The small molecule below binds the protein below.
Small molecule (SMILES): CC(=O)N[C@@H]1[C@@H](O)[C@H](O)[C@@H](CO)O[C@H]1O

Sequence of chain 23.B:
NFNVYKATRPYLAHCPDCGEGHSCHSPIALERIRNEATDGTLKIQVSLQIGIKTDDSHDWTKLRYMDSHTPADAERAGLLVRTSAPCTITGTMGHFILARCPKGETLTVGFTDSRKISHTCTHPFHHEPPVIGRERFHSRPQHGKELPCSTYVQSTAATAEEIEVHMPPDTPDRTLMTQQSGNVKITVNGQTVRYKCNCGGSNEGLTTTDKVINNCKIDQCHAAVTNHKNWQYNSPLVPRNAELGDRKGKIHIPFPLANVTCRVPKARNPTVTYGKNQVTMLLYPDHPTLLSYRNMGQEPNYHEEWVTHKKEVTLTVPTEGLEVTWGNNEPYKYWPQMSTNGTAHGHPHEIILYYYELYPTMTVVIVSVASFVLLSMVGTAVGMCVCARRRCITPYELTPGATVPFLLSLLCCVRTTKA

Binding-site contacts:
Ligand atom O6 contacts residue PHE118 of chain 23.A at 3.9 Å.
Ligand atom C5 contacts residue ASN259 of chain 23.B at 3.7 Å.
Ligand atom C1 contacts residue ASN259 of chain 23.B at 1.4 Å.
Ligand atom C7 contacts residue ASN259 of chain 23.B at 3.1 Å.
Ligand atom C8 contacts residue ASN259 of chain 23.B at 4.1 Å.
Ligand atom C6 contacts residue THR116 of chain 23.A at 3.5 Å.
Ligand atom O5 contacts residue ASN259 of chain 23.B at 2.4 Å (h-bond).
Ligand atom N2 contacts residue ASN259 of chain 23.B at 2.9 Å (h-bond).
Ligand atom C2 contacts residue ASN259 of chain 23.B at 2.4 Å.
Ligand atom C3 contacts residue ASN259 of chain 23.B at 3.8 Å.
Ligand atom C6 contacts residue PHE118 of chain 23.A at 4.4 Å (hydrophobic).
Ligand atom C5 contacts residue THR116 of chain 23.A at 3.5 Å.
Ligand atom C4 contacts residue ASN259 of chain 23.B at 4.2 Å.
Ligand atom O6 contacts residue LYS115 of chain 23.A at 4.4 Å.
Ligand atom C1 contacts residue THR116 of chain 23.A at 3.3 Å.
Ligand atom O7 contacts residue ASN259 of chain 23.B at 3.0 Å (h-bond).
Ligand atom O5 contacts residue THR116 of chain 23.A at 2.6 Å (h-bond).
Ligand atom C6 contacts residue LYS115 of chain 23.A at 3.9 Å.

Sequence of chain 23.A:
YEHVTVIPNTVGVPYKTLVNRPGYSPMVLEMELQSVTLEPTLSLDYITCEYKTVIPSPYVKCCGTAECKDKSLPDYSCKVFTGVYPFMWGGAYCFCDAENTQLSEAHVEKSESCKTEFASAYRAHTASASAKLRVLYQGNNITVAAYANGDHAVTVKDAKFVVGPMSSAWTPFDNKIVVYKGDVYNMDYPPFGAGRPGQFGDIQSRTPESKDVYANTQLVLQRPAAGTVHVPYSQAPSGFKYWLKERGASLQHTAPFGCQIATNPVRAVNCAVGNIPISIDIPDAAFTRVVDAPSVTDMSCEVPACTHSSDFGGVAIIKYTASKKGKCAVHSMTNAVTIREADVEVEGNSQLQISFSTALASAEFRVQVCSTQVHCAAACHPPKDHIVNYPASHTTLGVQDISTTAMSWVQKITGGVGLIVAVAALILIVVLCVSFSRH